A small-molecule ligand and the protein it binds are described below.
Small molecule (SMILES): Nc1nc2c(ncn2[C@H]2C[C@H](O)[C@@H](CO[P](=O)(O)O[P](=O)(O)OP(=O)(O)O)O2)c(=O)[nH]1

Binding-site contacts:
Ligand atom O4' contacts residue ARG350 of chain 1.C at 3.2 Å (salt-bridge).
Ligand atom C5' contacts residue TTP1 of chain 1.S at 3.4 Å.
Ligand atom O2G contacts residue LYS446 of chain 1.C at 3.3 Å (salt-bridge).
Ligand atom C4 contacts residue PHE40 of chain 1.D at 3.2 Å (hydrophobic).
Ligand atom C1' contacts residue THR79 of chain 1.C at 3.3 Å.
Ligand atom N2 contacts residue ARG350 of chain 1.C at 3.5 Å (salt-bridge).
Ligand atom N3 contacts residue PHE40 of chain 1.D at 3.3 Å.
Ligand atom O6 contacts residue GLN65 of chain 1.D at 2.9 Å (h-bond).
Ligand atom C8 contacts residue PHE78 of chain 1.C at 3.0 Å (hydrophobic).
Ligand atom O2B contacts residue TTP1 of chain 1.S at 2.6 Å (h-bond).
Ligand atom C2' contacts residue VAL39 of chain 1.D at 3.4 Å (hydrophobic).
Ligand atom O2A contacts residue LYS38 of chain 1.D at 2.5 Å (salt-bridge).
Ligand atom N9 contacts residue PHE78 of chain 1.C at 3.5 Å (h-bond).
Ligand atom O6 contacts residue ARG68 of chain 1.D at 2.7 Å (salt-bridge).
Ligand atom O1G contacts residue LYS38 of chain 1.D at 3.4 Å (salt-bridge).
Ligand atom O3' contacts residue VAL39 of chain 1.D at 3.4 Å (h-bond).
Ligand atom O1A contacts residue ARG350 of chain 1.C at 2.7 Å (salt-bridge).
Ligand atom C5 contacts residue ARG350 of chain 1.C at 3.4 Å.
Ligand atom O6 contacts residue PHE88 of chain 1.D at 3.3 Å.
Ligand atom O6 contacts residue ARG350 of chain 1.C at 3.4 Å.
Ligand atom N2 contacts residue ASN60 of chain 1.D at 3.0 Å (h-bond).
Ligand atom O3' contacts residue LYS38 of chain 1.D at 3.2 Å (salt-bridge).
Ligand atom O5' contacts residue ARG350 of chain 1.C at 3.0 Å (salt-bridge).
Ligand atom N3 contacts residue ARG350 of chain 1.C at 3.3 Å (salt-bridge).
Ligand atom C2 contacts residue ASN60 of chain 1.D at 3.5 Å.
Ligand atom C8 contacts residue THR79 of chain 1.C at 3.4 Å.
Ligand atom C6 contacts residue ARG68 of chain 1.D at 3.3 Å.
Ligand atom O3' contacts residue TTP1 of chain 1.S at 2.7 Å (h-bond).
Ligand atom N7 contacts residue ARG68 of chain 1.D at 2.9 Å (salt-bridge).
Ligand atom C2 contacts residue ARG350 of chain 1.C at 3.3 Å.
Ligand atom C4 contacts residue ARG350 of chain 1.C at 3.2 Å.
Ligand atom C6 contacts residue ARG350 of chain 1.C at 3.4 Å.
Ligand atom O1B contacts residue LYS354 of chain 1.C at 2.7 Å (salt-bridge).
Ligand atom N7 contacts residue PHE78 of chain 1.C at 3.1 Å (h-bond).
Ligand atom N1 contacts residue ASN60 of chain 1.D at 3.1 Å (h-bond).
Ligand atom O3G contacts residue LYS38 of chain 1.D at 3.1 Å (salt-bridge).
Ligand atom C5 contacts residue ARG68 of chain 1.D at 3.3 Å.
Ligand atom C4' contacts residue TTP1 of chain 1.S at 3.3 Å.
Ligand atom O2B contacts residue LYS38 of chain 1.D at 2.8 Å (salt-bridge).
Ligand atom C5 contacts residue PHE40 of chain 1.D at 3.4 Å (hydrophobic).

Sequence of chain 1.D:
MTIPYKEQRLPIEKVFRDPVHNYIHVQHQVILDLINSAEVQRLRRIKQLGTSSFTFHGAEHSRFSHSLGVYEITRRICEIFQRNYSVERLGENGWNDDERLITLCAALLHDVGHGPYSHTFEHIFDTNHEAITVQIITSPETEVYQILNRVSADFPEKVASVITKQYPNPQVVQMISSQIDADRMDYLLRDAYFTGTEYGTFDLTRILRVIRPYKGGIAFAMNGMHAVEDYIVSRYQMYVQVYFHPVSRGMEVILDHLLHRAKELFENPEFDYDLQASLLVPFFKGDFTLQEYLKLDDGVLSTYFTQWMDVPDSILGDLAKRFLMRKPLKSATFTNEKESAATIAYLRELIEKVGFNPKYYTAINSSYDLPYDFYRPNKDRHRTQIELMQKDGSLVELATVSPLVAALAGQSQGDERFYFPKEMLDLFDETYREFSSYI

Sequence of chain 1.C:
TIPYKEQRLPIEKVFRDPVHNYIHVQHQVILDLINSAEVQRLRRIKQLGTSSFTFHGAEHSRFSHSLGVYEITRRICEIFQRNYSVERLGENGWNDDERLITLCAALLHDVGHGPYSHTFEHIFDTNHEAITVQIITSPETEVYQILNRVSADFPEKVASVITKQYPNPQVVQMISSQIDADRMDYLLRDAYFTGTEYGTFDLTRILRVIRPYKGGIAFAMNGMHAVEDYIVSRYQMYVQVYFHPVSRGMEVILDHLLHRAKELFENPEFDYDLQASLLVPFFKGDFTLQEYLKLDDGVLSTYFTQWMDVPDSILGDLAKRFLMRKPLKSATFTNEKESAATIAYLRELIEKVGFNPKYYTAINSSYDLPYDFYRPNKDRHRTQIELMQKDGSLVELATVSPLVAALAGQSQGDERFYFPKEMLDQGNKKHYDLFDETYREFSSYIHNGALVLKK